Sequence of chain 1.A:
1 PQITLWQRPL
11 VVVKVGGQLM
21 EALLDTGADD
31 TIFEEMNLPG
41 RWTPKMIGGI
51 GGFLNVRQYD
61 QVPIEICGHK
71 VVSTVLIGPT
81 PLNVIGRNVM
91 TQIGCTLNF

Binding-site contacts:
Ligand atom C2 contacts residue 0171 of chain 1.D at 0.7 Å.
Ligand atom C31 contacts residue 0171 of chain 1.D at 0.9 Å.
Ligand atom C35 contacts residue 0171 of chain 1.D at 2.6 Å.
Ligand atom C37 contacts residue 0171 of chain 1.D at 1.4 Å.
Ligand atom O28 contacts residue ASP29 of chain 1.A at 3.0 Å (salt-bridge).
Ligand atom O26 contacts residue 0171 of chain 1.D at 1.7 Å.
Ligand atom C13 contacts residue 0171 of chain 1.D at 0.7 Å.
Ligand atom N20 contacts residue 0171 of chain 1.D at 1.2 Å (h-bond).
Ligand atom C4 contacts residue 0171 of chain 1.D at 0.9 Å.
Ligand atom C6 contacts residue 0171 of chain 1.D at 2.0 Å.
Ligand atom O18 contacts residue ASP25 of chain 1.B at 2.8 Å (salt-bridge).
Ligand atom O10 contacts residue 0171 of chain 1.D at 1.5 Å (h-bond).
Ligand atom O22 contacts residue 0171 of chain 1.D at 0.6 Å (h-bond).
Ligand atom C38 contacts residue 0171 of chain 1.D at 0.7 Å.
Ligand atom C19 contacts residue 0171 of chain 1.D at 0.8 Å.
Ligand atom O23 contacts residue 0171 of chain 1.D at 0.9 Å.
Ligand atom C30 contacts residue 0171 of chain 1.D at 1.9 Å.
Ligand atom O28 contacts residue 0171 of chain 1.D at 2.9 Å.
Ligand atom C16 contacts residue 0171 of chain 1.D at 1.2 Å.
Ligand atom C25 contacts residue 0171 of chain 1.D at 0.8 Å.
Ligand atom O9 contacts residue 0171 of chain 1.D at 1.7 Å (h-bond).
Ligand atom C24 contacts residue 0171 of chain 1.D at 0.8 Å.
Ligand atom C32 contacts residue 0171 of chain 1.D at 0.9 Å.
Ligand atom C17 contacts residue 0171 of chain 1.D at 0.4 Å.
Ligand atom O18 contacts residue ASP25 of chain 1.A at 2.7 Å (salt-bridge).
Ligand atom C34 contacts residue 0171 of chain 1.D at 2.1 Å.
Ligand atom C14 contacts residue 0171 of chain 1.D at 1.4 Å.
Ligand atom C36 contacts residue 0171 of chain 1.D at 2.6 Å.
Ligand atom N1 contacts residue 0171 of chain 1.D at 1.6 Å.
Ligand atom C5 contacts residue 0171 of chain 1.D at 1.2 Å.
Ligand atom C3 contacts residue 0171 of chain 1.D at 0.8 Å.
Ligand atom C33 contacts residue 0171 of chain 1.D at 1.3 Å.
Ligand atom C27 contacts residue 0171 of chain 1.D at 1.6 Å.
Ligand atom C15 contacts residue 0171 of chain 1.D at 1.1 Å.
Ligand atom S8 contacts residue 0171 of chain 1.D at 0.5 Å (h-bond).
Ligand atom C21 contacts residue 0171 of chain 1.D at 1.3 Å.
Ligand atom O18 contacts residue 0171 of chain 1.D at 1.2 Å (h-bond).
Ligand atom N11 contacts residue 0171 of chain 1.D at 1.0 Å.
Ligand atom C7 contacts residue 0171 of chain 1.D at 1.3 Å.
Ligand atom C12 contacts residue 0171 of chain 1.D at 1.4 Å.

Sequence of chain 1.B:
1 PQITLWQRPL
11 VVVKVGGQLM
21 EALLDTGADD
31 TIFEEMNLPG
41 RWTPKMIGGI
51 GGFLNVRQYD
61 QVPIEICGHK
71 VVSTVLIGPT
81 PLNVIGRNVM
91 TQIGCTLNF

A small-molecule ligand and the protein it binds are described below.
Small molecule (SMILES): CC(C)CN(C[C@@H](O)[C@H](Cc1ccccc1)NC(=O)O[C@H]1CO[C@H]2OCC[C@H]21)S(=O)(=O)c1ccc(N)cc1